Binding-site contacts:
Ligand atom C05 contacts residue LEU84 of chain 1.A at 3.9 Å (hydrophobic).
Ligand atom N15 contacts residue ILE11 of chain 1.A at 3.6 Å.
Ligand atom C22 contacts residue GLN132 of chain 1.A at 3.2 Å.
Ligand atom C12 contacts residue LEU135 of chain 1.A at 3.8 Å (hydrophobic).
Ligand atom C13 contacts residue HIS85 of chain 1.A at 3.7 Å.
Ligand atom C06 contacts residue LEU135 of chain 1.A at 3.9 Å (hydrophobic).
Ligand atom C18 contacts residue ASP87 of chain 1.A at 3.9 Å.
Ligand atom BR24 contacts residue PHE81 of chain 1.A at 3.3 Å.
Ligand atom C21 contacts residue GLN132 of chain 1.A at 2.8 Å.
Ligand atom C08 contacts residue LEU135 of chain 1.A at 3.8 Å (hydrophobic).
Ligand atom N04 contacts residue GLU82 of chain 1.A at 4.0 Å.
Ligand atom C20 contacts residue GLN132 of chain 1.A at 3.4 Å.
Ligand atom C13 contacts residue LEU84 of chain 1.A at 3.8 Å (hydrophobic).
Ligand atom C05 contacts residue ALA32 of chain 1.A at 3.4 Å (hydrophobic).
Ligand atom C14 contacts residue LEU84 of chain 1.A at 3.3 Å (hydrophobic).
Ligand atom C05 contacts residue GLU82 of chain 1.A at 3.1 Å.
Ligand atom N04 contacts residue LEU84 of chain 1.A at 3.4 Å (h-bond).
Ligand atom N04 contacts residue LEU135 of chain 1.A at 3.0 Å.
Ligand atom C22 contacts residue GLU13 of chain 1.A at 4.0 Å.
Ligand atom C22 contacts residue ILE11 of chain 1.A at 3.9 Å (hydrophobic).
Ligand atom C12 contacts residue GLN86 of chain 1.A at 3.9 Å.
Ligand atom C14 contacts residue HIS85 of chain 1.A at 3.1 Å.
Ligand atom C16 contacts residue ILE11 of chain 1.A at 3.5 Å (hydrophobic).
Ligand atom C12 contacts residue LEU84 of chain 1.A at 3.4 Å (hydrophobic).
Ligand atom C22 contacts residue GLY12 of chain 1.A at 3.8 Å.
Ligand atom C05 contacts residue LEU135 of chain 1.A at 3.3 Å (hydrophobic).
Ligand atom C23 contacts residue ILE11 of chain 1.A at 3.4 Å (hydrophobic).
Ligand atom N15 contacts residue HIS85 of chain 1.A at 3.6 Å (h-bond).
Ligand atom C19 contacts residue GLN132 of chain 1.A at 3.5 Å.
Ligand atom BR24 contacts residue ALA32 of chain 1.A at 3.9 Å.
Ligand atom C02 contacts residue LEU135 of chain 1.A at 3.1 Å (hydrophobic).
Ligand atom N10 contacts residue LEU135 of chain 1.A at 3.8 Å.
Ligand atom C01 contacts residue LEU135 of chain 1.A at 3.4 Å (hydrophobic).
Ligand atom N17 contacts residue LYS90 of chain 1.A at 3.5 Å (salt-bridge).
Ligand atom N17 contacts residue ILE11 of chain 1.A at 3.6 Å (h-bond).
Ligand atom C09 contacts residue LEU135 of chain 1.A at 3.4 Å (hydrophobic).
Ligand atom C18 contacts residue ILE11 of chain 1.A at 3.7 Å (hydrophobic).
Ligand atom N10 contacts residue LEU84 of chain 1.A at 2.8 Å (h-bond).
Ligand atom N03 contacts residue LEU135 of chain 1.A at 2.9 Å.
Ligand atom C01 contacts residue ALA32 of chain 1.A at 3.5 Å (hydrophobic).

Sequence of chain 1.A:
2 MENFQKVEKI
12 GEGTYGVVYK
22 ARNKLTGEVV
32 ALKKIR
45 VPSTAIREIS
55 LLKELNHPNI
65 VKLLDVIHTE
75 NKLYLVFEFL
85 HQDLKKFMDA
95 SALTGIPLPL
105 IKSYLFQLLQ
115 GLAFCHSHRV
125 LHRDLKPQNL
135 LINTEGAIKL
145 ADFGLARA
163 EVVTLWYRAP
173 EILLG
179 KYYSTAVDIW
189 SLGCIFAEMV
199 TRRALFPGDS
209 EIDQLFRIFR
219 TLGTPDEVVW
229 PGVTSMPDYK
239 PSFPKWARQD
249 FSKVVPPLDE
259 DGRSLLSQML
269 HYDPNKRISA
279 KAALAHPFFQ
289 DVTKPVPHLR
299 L

This protein binds this small molecule.
Small molecule (SMILES): Brc1cnn2c(NCc3cncnc3)cc(-c3ccccc3)cc12